Sequence of chain 1.C:
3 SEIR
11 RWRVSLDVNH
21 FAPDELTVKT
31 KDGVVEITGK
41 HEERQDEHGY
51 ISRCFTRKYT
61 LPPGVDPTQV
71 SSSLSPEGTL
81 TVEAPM

Binding-site contacts:
Ligand atom N contacts residue VAL28 of chain 1.C at 3.2 Å (h-bond).
Ligand atom CA contacts residue VAL28 of chain 1.C at 3.5 Å (hydrophobic).
Ligand atom C contacts residue VAL28 of chain 1.C at 3.9 Å (hydrophobic).
Ligand atom CA contacts residue THR30 of chain 1.C at 3.6 Å.
Ligand atom CG2 contacts residue LEU80 of chain 1.C at 3.9 Å (hydrophobic).
Ligand atom CG2 contacts residue SER73 of chain 1.C at 3.7 Å.
Ligand atom C contacts residue SER72 of chain 1.C at 3.9 Å.
Ligand atom CG2 contacts residue LEU74 of chain 1.C at 3.5 Å (hydrophobic).
Ligand atom CG1 contacts residue VAL28 of chain 1.C at 3.7 Å (hydrophobic).
Ligand atom O contacts residue VAL28 of chain 1.C at 3.8 Å.
Ligand atom N contacts residue SER72 of chain 1.C at 3.2 Å (h-bond).
Ligand atom CG2 contacts residue SER73 of chain 1.C at 3.5 Å.
Ligand atom CA contacts residue LEU74 of chain 1.C at 3.6 Å (hydrophobic).
Ligand atom C contacts residue LEU74 of chain 1.C at 3.9 Å (hydrophobic).
Ligand atom CB contacts residue LEU74 of chain 1.C at 3.4 Å (hydrophobic).
Ligand atom O contacts residue VAL28 of chain 1.C at 3.9 Å.
Ligand atom CG2 contacts residue SER72 of chain 1.C at 3.9 Å.
Ligand atom N contacts residue LEU74 of chain 1.C at 3.2 Å (h-bond).
Ligand atom CA contacts residue SER72 of chain 1.C at 4.0 Å.
Ligand atom C contacts residue THR30 of chain 1.C at 3.8 Å.
Ligand atom O contacts residue LEU74 of chain 1.C at 2.8 Å (h-bond).
Ligand atom CG1 contacts residue THR30 of chain 1.C at 3.9 Å.
Ligand atom O contacts residue SER73 of chain 1.C at 3.5 Å.
Ligand atom OG1 contacts residue VAL28 of chain 1.C at 3.9 Å.
Ligand atom CG2 contacts residue SER72 of chain 1.C at 3.5 Å.
Ligand atom O contacts residue THR30 of chain 1.C at 3.5 Å (h-bond).
Ligand atom C contacts residue SER72 of chain 1.C at 3.6 Å.
Ligand atom CG2 contacts residue VAL70 of chain 1.C at 3.7 Å (hydrophobic).
Ligand atom CD1 contacts residue VAL28 of chain 1.C at 3.6 Å (hydrophobic).
Ligand atom CA contacts residue SER72 of chain 1.C at 3.7 Å.
Ligand atom N contacts residue SER73 of chain 1.C at 4.0 Å.
Ligand atom CG1 contacts residue LEU74 of chain 1.C at 3.8 Å (hydrophobic).
Ligand atom CB contacts residue VAL70 of chain 1.C at 3.9 Å (hydrophobic).
Ligand atom CG2 contacts residue SER72 of chain 1.C at 3.4 Å.
Ligand atom O contacts residue THR30 of chain 1.C at 3.1 Å (h-bond).
Ligand atom CG2 contacts residue SER71 of chain 1.C at 3.9 Å.
Ligand atom O contacts residue SER72 of chain 1.C at 3.0 Å (h-bond).
Ligand atom O contacts residue LYS29 of chain 1.C at 3.2 Å.
Ligand atom CB contacts residue THR30 of chain 1.C at 3.4 Å.
Ligand atom O contacts residue LYS31 of chain 1.C at 3.1 Å.

The small molecule below binds the protein below.
Small molecule (SMILES): CC[C@H](C)[C@H](N)C(=O)N[C@H](C(=O)N[C@H](C(=O)N1CCC[C@H]1C(=O)N[C@H](C(=O)N[C@H](C(=O)N[C@@H](C)C=O)[C@@H](C)O)C(C)C)[C@@H](C)CC)[C@@H](C)O